Binding-site contacts:
Ligand atom C8 contacts residue LEU360 of chain 1.A at 3.7 Å (hydrophobic).
Ligand atom C2 contacts residue ASN67 of chain 1.A at 2.4 Å.
Ligand atom C7 contacts residue ASN67 of chain 1.A at 3.3 Å.
Ligand atom N2 contacts residue ASN67 of chain 1.A at 2.9 Å (h-bond).
Ligand atom O5 contacts residue TYR389 of chain 1.C at 4.3 Å.
Ligand atom O7 contacts residue ASN67 of chain 1.A at 3.3 Å (h-bond).
Ligand atom C1 contacts residue ASN67 of chain 1.A at 1.5 Å.
Ligand atom C7 contacts residue LEU360 of chain 1.A at 3.9 Å (hydrophobic).
Ligand atom C5 contacts residue ASN67 of chain 1.A at 3.6 Å.
Ligand atom N2 contacts residue LEU360 of chain 1.A at 3.8 Å.
Ligand atom C8 contacts residue ASN67 of chain 1.A at 4.5 Å.
Ligand atom O5 contacts residue ASN67 of chain 1.A at 2.3 Å (h-bond).
Ligand atom O7 contacts residue TYR389 of chain 1.C at 3.4 Å.
Ligand atom C1 contacts residue LEU360 of chain 1.A at 4.3 Å (hydrophobic).
Ligand atom C4 contacts residue ASN67 of chain 1.A at 4.2 Å.
Ligand atom C1 contacts residue TYR389 of chain 1.C at 4.2 Å (hydrophobic).
Ligand atom C3 contacts residue ASN67 of chain 1.A at 3.8 Å.
Ligand atom C2 contacts residue TYR389 of chain 1.C at 4.3 Å (hydrophobic).

Sequence of chain 1.A:
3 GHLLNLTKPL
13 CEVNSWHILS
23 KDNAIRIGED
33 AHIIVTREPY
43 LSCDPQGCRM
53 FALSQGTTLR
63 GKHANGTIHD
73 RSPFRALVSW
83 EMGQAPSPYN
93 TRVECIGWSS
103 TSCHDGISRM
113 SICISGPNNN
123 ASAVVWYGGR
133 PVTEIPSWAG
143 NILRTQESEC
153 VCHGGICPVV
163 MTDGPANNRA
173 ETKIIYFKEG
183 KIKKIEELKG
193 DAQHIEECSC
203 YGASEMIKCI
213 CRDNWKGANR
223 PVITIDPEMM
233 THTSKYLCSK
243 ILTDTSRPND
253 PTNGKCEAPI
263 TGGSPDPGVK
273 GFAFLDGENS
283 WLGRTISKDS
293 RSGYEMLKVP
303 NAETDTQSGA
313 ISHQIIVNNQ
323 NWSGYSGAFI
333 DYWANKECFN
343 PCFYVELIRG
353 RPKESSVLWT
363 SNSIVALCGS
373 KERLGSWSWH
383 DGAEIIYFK

Sequence of chain 1.C:
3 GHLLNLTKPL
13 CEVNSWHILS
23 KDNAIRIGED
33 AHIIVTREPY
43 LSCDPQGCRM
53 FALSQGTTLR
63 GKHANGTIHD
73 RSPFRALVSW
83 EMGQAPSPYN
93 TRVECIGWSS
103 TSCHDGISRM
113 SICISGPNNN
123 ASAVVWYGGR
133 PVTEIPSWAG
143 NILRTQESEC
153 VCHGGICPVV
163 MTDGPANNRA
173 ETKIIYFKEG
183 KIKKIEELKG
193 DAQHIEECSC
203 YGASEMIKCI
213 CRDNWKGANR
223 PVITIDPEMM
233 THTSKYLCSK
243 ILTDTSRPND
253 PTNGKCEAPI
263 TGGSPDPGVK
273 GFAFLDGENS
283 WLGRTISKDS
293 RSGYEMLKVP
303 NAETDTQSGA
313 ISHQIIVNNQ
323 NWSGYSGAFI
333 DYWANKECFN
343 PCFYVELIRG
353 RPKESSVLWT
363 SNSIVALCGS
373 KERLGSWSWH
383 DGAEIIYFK

This protein binds this small molecule.
Small molecule (SMILES): CC(=O)N[C@@H]1[C@@H](O)[C@H](O)[C@@H](CO)O[C@H]1O